Sequence of chain 1.A:
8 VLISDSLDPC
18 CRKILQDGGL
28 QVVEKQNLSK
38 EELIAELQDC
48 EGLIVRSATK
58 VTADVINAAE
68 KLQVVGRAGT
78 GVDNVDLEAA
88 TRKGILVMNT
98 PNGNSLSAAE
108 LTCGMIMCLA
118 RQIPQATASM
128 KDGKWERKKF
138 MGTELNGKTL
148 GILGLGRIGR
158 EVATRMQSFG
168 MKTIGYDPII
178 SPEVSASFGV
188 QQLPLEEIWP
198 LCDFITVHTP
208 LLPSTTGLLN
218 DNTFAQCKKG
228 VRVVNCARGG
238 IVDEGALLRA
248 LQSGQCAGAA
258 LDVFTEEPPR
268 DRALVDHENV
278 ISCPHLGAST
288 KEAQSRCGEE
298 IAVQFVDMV

Binding-site contacts:
Ligand atom N27 contacts residue ILE155 of chain 1.A at 3.8 Å.
Ligand atom C17 contacts residue ILE176 of chain 1.A at 3.7 Å (hydrophobic).
Ligand atom C7 contacts residue HIS205 of chain 1.A at 3.0 Å.
Ligand atom C23 contacts residue THR206 of chain 1.A at 3.4 Å.
Ligand atom O11 contacts residue PRO207 of chain 1.A at 3.7 Å.
Ligand atom C18 contacts residue PRO175 of chain 1.A at 3.4 Å (hydrophobic).
Ligand atom C3 contacts residue ASP174 of chain 1.A at 3.7 Å.
Ligand atom C5 contacts residue GLY153 of chain 1.A at 3.8 Å.
Ligand atom C19 contacts residue THR212 of chain 1.A at 3.6 Å.
Ligand atom C23 contacts residue PRO175 of chain 1.A at 3.7 Å (hydrophobic).
Ligand atom O29 contacts residue ARG154 of chain 1.A at 3.3 Å (salt-bridge).
Ligand atom C30 contacts residue ASN99 of chain 1.A at 3.8 Å.
Ligand atom C21 contacts residue LEU215 of chain 1.A at 3.6 Å (hydrophobic).
Ligand atom C15 contacts residue PRO175 of chain 1.A at 3.5 Å (hydrophobic).
Ligand atom C21 contacts residue TYR173 of chain 1.A at 3.7 Å (hydrophobic).
Ligand atom C18 contacts residue THR206 of chain 1.A at 3.8 Å.
Ligand atom C28 contacts residue ILE155 of chain 1.A at 3.6 Å (hydrophobic).
Ligand atom C10 contacts residue ILE176 of chain 1.A at 3.4 Å (hydrophobic).
Ligand atom C10 contacts residue ASP174 of chain 1.A at 3.7 Å.
Ligand atom N6 contacts residue ILE176 of chain 1.A at 3.7 Å.
Ligand atom O29 contacts residue GLY153 of chain 1.A at 3.7 Å.
Ligand atom C22 contacts residue TYR173 of chain 1.A at 3.5 Å (hydrophobic).
Ligand atom O11 contacts residue ILE176 of chain 1.A at 3.2 Å.
Ligand atom N6 contacts residue ASP174 of chain 1.A at 2.8 Å (salt-bridge).
Ligand atom O26 contacts residue HIS205 of chain 1.A at 3.1 Å (h-bond).
Ligand atom C16 contacts residue ASP174 of chain 1.A at 3.2 Å.
Ligand atom C5 contacts residue ILE177 of chain 1.A at 3.6 Å (hydrophobic).
Ligand atom C17 contacts residue LEU209 of chain 1.A at 3.8 Å (hydrophobic).
Ligand atom C5 contacts residue ASP174 of chain 1.A at 3.5 Å.
Ligand atom C3 contacts residue HIS205 of chain 1.A at 3.7 Å.
Ligand atom O29 contacts residue ILE155 of chain 1.A at 3.1 Å (h-bond).
Ligand atom C2 contacts residue ASP174 of chain 1.A at 3.6 Å.
Ligand atom C20 contacts residue LEU215 of chain 1.A at 3.7 Å (hydrophobic).
Ligand atom O25 contacts residue ARG235 of chain 1.A at 3.0 Å (salt-bridge).
Ligand atom C3 contacts residue GLY153 of chain 1.A at 3.7 Å.
Ligand atom C30 contacts residue ILE155 of chain 1.A at 3.8 Å (hydrophobic).
Ligand atom N14 contacts residue PRO175 of chain 1.A at 3.8 Å.
Ligand atom C12 contacts residue ASP174 of chain 1.A at 3.8 Å.
Ligand atom C23 contacts residue TYR173 of chain 1.A at 3.7 Å (hydrophobic).
Ligand atom C30 contacts residue SER102 of chain 1.A at 3.2 Å.

This protein binds this small molecule.
Small molecule (SMILES): CC(=O)NS(=O)(=O)c1ccc([C@@H](C)NC(=O)c2cc(-c3ccccc3)nn2C)cc1